A small-molecule ligand and the protein it binds are described below.
Small molecule (SMILES): N[C@@H](Cc1c[nH]c2ccccc12)C(=O)O

Sequence of chain 1.YA:
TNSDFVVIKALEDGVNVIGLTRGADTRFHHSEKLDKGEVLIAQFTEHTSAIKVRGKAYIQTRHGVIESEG

Binding-site contacts:
Ligand atom N contacts residue ASP27 of chain 1.YA at 3.1 Å (salt-bridge).
Ligand atom CE3 contacts residue HIS31 of chain 1.XA at 4.0 Å.
Ligand atom OXT contacts residue GLY25 of chain 1.YA at 4.0 Å.
Ligand atom CZ3 contacts residue HIS32 of chain 1.XA at 3.9 Å.
Ligand atom O contacts residue SER51 of chain 1.YA at 2.7 Å (h-bond).
Ligand atom C contacts residue THR47 of chain 1.XA at 3.6 Å.
Ligand atom CE3 contacts residue HIS32 of chain 1.XA at 3.8 Å.
Ligand atom N contacts residue THR23 of chain 1.YA at 2.9 Å (h-bond).
Ligand atom NE1 contacts residue GLN45 of chain 1.XA at 2.9 Å (h-bond).
Ligand atom CH2 contacts residue GLY21 of chain 1.XA at 3.5 Å.
Ligand atom C contacts residue GLY25 of chain 1.YA at 3.5 Å.
Ligand atom CD1 contacts residue SER51 of chain 1.YA at 3.5 Å.
Ligand atom CA contacts residue THR28 of chain 1.YA at 3.2 Å.
Ligand atom O contacts residue GLY25 of chain 1.YA at 3.0 Å (h-bond).
Ligand atom OXT contacts residue THR50 of chain 1.XA at 3.0 Å (h-bond).
Ligand atom N contacts residue THR28 of chain 1.YA at 2.7 Å (h-bond).
Ligand atom CE2 contacts residue GLN45 of chain 1.XA at 4.0 Å.
Ligand atom CZ2 contacts residue ALA44 of chain 1.XA at 3.9 Å (hydrophobic).
Ligand atom CZ3 contacts residue GLY21 of chain 1.XA at 3.5 Å.
Ligand atom N contacts residue GLY25 of chain 1.YA at 2.8 Å (h-bond).
Ligand atom CA contacts residue THR23 of chain 1.YA at 3.8 Å.
Ligand atom OXT contacts residue THR47 of chain 1.XA at 2.6 Å (h-bond).
Ligand atom CB contacts residue THR23 of chain 1.YA at 3.8 Å.
Ligand atom CB contacts residue THR28 of chain 1.YA at 3.5 Å.
Ligand atom C contacts residue THR50 of chain 1.XA at 4.0 Å.
Ligand atom CB contacts residue SER51 of chain 1.YA at 3.4 Å.
Ligand atom NE1 contacts residue ALA44 of chain 1.XA at 3.6 Å.
Ligand atom CE2 contacts residue THR50 of chain 1.XA at 4.0 Å.
Ligand atom N contacts residue ARG24 of chain 1.YA at 4.0 Å.
Ligand atom CG contacts residue SER51 of chain 1.YA at 3.9 Å.
Ligand atom O contacts residue ARG24 of chain 1.YA at 3.5 Å.
Ligand atom CE2 contacts residue ALA44 of chain 1.XA at 3.9 Å (hydrophobic).
Ligand atom CA contacts residue GLY25 of chain 1.YA at 3.6 Å.
Ligand atom CA contacts residue SER51 of chain 1.YA at 3.9 Å.
Ligand atom CD1 contacts residue THR47 of chain 1.XA at 4.0 Å.
Ligand atom O contacts residue THR23 of chain 1.YA at 4.0 Å.
Ligand atom CD1 contacts residue GLN45 of chain 1.XA at 3.6 Å.
Ligand atom OXT contacts residue HIS49 of chain 1.XA at 3.8 Å.
Ligand atom O contacts residue THR47 of chain 1.XA at 3.7 Å.
Ligand atom C contacts residue SER51 of chain 1.YA at 3.5 Å.

Sequence of chain 1.XA:
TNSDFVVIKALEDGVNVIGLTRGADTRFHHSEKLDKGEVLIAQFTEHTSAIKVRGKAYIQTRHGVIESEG